Sequence of chain 1.B:
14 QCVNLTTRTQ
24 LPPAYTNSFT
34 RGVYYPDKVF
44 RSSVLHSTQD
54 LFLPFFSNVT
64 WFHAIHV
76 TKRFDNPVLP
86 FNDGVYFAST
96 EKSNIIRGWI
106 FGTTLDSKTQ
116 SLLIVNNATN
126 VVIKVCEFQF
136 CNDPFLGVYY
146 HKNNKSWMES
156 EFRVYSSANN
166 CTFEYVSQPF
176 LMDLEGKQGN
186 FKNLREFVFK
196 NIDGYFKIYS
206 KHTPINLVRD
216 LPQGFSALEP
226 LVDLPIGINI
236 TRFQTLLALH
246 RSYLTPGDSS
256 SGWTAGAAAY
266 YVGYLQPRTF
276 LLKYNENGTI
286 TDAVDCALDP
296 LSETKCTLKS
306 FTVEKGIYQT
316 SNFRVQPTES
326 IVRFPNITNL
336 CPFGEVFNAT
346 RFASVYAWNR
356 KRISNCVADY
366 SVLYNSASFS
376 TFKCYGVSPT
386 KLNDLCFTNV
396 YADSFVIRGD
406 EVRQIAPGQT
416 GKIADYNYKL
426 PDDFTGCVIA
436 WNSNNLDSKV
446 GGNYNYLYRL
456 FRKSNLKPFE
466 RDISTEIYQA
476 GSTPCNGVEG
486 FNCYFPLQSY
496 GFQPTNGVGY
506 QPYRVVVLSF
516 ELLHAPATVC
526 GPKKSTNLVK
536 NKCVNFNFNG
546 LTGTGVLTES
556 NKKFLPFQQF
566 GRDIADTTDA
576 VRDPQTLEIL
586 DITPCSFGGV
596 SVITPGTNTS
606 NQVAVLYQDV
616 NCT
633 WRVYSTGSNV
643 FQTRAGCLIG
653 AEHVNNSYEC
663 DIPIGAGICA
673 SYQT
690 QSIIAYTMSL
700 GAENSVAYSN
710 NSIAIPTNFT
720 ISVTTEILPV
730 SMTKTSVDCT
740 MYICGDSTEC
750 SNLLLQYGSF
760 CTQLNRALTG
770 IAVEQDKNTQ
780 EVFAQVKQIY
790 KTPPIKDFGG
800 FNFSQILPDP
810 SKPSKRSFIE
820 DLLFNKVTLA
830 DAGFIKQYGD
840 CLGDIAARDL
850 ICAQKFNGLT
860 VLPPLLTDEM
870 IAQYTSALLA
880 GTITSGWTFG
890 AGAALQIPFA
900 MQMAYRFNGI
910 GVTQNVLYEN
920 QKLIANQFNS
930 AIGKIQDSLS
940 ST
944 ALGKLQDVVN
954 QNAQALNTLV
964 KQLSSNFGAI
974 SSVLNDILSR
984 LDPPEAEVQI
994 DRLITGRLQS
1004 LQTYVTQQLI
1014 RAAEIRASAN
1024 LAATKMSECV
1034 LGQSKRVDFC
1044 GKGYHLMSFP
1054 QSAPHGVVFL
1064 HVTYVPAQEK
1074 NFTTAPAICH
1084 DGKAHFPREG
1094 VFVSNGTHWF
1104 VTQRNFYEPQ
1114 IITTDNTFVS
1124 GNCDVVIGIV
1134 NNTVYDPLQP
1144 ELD

A small-molecule ligand and the protein it binds are described below.
Small molecule (SMILES): CC(=O)N[C@@H]1[C@@H](O)[C@H](O)[C@@H](CO)O[C@H]1O

Sequence of chain 1.A:
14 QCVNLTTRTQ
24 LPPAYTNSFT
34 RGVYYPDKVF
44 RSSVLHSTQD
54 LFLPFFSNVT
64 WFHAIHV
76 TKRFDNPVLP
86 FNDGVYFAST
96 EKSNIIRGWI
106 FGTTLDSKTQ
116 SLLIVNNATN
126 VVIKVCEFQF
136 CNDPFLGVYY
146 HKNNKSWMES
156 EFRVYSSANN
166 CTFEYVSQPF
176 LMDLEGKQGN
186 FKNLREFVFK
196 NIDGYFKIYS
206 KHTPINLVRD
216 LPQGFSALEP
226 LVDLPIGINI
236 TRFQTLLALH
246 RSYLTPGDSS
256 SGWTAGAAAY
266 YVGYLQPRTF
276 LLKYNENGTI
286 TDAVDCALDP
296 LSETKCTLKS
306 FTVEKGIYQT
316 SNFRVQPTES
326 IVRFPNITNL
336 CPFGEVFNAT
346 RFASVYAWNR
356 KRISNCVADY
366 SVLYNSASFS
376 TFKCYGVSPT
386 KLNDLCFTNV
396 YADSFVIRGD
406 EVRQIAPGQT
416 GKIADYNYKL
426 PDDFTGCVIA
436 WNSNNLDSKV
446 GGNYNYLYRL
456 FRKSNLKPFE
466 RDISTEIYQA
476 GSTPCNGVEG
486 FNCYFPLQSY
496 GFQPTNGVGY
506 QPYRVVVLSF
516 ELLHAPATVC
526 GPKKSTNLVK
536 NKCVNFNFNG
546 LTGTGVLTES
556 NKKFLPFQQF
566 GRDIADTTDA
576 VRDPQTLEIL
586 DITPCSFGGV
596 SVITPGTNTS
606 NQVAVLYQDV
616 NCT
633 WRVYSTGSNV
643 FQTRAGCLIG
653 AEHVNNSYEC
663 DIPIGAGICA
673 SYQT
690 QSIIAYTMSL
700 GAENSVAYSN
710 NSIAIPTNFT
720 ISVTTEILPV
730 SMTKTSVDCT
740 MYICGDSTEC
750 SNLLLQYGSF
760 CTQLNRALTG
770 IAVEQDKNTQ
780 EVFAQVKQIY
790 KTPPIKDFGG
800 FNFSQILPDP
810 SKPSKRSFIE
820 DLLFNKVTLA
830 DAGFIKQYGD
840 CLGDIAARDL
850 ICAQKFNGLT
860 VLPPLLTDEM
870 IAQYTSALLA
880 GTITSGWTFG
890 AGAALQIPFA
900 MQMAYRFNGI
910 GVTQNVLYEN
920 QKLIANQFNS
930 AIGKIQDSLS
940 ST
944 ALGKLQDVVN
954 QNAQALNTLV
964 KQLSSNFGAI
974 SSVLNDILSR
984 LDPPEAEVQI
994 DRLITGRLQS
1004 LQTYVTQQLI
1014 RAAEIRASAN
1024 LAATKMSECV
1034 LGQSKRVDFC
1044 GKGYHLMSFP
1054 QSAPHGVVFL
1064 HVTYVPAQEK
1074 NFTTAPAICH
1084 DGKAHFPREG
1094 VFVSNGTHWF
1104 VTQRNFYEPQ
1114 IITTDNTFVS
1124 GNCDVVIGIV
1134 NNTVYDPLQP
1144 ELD

Binding-site contacts:
Ligand atom O7 contacts residue ASN165 of chain 1.B at 3.8 Å.
Ligand atom C8 contacts residue ASN165 of chain 1.B at 4.3 Å.
Ligand atom C1 contacts residue ASN165 of chain 1.B at 1.4 Å.
Ligand atom C4 contacts residue ASN165 of chain 1.B at 4.2 Å.
Ligand atom O5 contacts residue ASN164 of chain 1.B at 4.2 Å.
Ligand atom C7 contacts residue ASN165 of chain 1.B at 3.5 Å.
Ligand atom C2 contacts residue ASN165 of chain 1.B at 2.4 Å.
Ligand atom C8 contacts residue TYR351 of chain 1.A at 4.3 Å (hydrophobic).
Ligand atom C5 contacts residue ASN165 of chain 1.B at 3.6 Å.
Ligand atom O6 contacts residue ASN164 of chain 1.B at 3.8 Å.
Ligand atom O5 contacts residue ASN165 of chain 1.B at 2.4 Å (h-bond).
Ligand atom C3 contacts residue ASN165 of chain 1.B at 3.7 Å.
Ligand atom N2 contacts residue ASN165 of chain 1.B at 2.7 Å (h-bond).